Sequence of chain 3.E:
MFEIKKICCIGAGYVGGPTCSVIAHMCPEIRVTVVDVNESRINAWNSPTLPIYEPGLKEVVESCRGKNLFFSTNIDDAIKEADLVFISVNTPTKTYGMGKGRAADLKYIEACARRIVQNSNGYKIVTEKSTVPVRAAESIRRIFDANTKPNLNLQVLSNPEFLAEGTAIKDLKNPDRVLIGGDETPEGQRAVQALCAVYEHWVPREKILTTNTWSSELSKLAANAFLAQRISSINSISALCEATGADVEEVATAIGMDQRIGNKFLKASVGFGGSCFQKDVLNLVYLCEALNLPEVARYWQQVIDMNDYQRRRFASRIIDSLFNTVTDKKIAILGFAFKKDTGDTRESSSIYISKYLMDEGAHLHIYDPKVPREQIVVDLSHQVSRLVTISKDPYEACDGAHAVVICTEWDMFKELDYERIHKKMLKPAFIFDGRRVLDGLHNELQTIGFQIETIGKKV

This small molecule binds to this protein.
Small molecule (SMILES): O=C(O)[C@H]1O[C@H](O[P](=O)(O)O[P](=O)(O)OC[C@H]2O[C@@H](n3ccc(=O)[nH]c3=O)[C@H](O)[C@@H]2O)[C@H](O)[C@@H](O)[C@@H]1O

Sequence of chain 3.F:
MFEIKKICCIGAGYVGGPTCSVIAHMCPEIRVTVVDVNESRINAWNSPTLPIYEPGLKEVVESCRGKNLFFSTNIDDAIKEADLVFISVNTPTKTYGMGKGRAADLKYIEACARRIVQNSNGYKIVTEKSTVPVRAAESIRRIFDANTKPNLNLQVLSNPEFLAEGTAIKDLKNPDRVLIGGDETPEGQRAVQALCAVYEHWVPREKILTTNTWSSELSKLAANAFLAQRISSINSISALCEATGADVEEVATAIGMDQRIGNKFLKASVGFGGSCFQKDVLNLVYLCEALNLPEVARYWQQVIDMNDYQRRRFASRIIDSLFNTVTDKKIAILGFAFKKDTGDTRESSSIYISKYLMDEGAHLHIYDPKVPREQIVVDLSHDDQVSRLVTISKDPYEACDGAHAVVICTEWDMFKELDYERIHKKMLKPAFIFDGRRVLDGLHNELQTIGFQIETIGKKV

Binding-site contacts:
Ligand atom C6' contacts residue CYS277 of chain 3.E at 3.2 Å (hydrophobic).
Ligand atom O4D contacts residue ILE232 of chain 3.E at 3.4 Å.
Ligand atom C6' contacts residue GLU162 of chain 3.E at 3.3 Å.
Ligand atom O2B contacts residue GLU166 of chain 3.E at 3.1 Å (salt-bridge).
Ligand atom C6' contacts residue LYS221 of chain 3.E at 3.5 Å.
Ligand atom C3D contacts residue PHE339 of chain 3.E at 3.5 Å (hydrophobic).
Ligand atom O4 contacts residue PHE266 of chain 3.E at 3.4 Å.
Ligand atom O1A contacts residue LYS340 of chain 3.E at 3.6 Å (salt-bridge).
Ligand atom O2 contacts residue SER270 of chain 3.E at 2.8 Å (h-bond).
Ligand atom O3A contacts residue LYS340 of chain 3.E at 3.0 Å (salt-bridge).
Ligand atom O'P contacts residue GLU162 of chain 3.E at 3.5 Å (salt-bridge).
Ligand atom C4D contacts residue GLY274 of chain 3.E at 3.3 Å.
Ligand atom C4' contacts residue LEU164 of chain 3.E at 3.4 Å (hydrophobic).
Ligand atom O'P contacts residue LYS221 of chain 3.E at 3.1 Å (salt-bridge).
Ligand atom O4' contacts residue LYS221 of chain 3.E at 2.8 Å (salt-bridge).
Ligand atom C1' contacts residue PHE278 of chain 3.E at 3.4 Å (hydrophobic).
Ligand atom C5' contacts residue LEU164 of chain 3.E at 3.3 Å (hydrophobic).
Ligand atom O'Q contacts residue GLU162 of chain 3.E at 2.5 Å (salt-bridge).
Ligand atom O4 contacts residue LYS268 of chain 3.E at 3.1 Å (salt-bridge).
Ligand atom O3D contacts residue PHE273 of chain 3.E at 3.4 Å.
Ligand atom O4' contacts residue PHE163 of chain 3.E at 3.2 Å.
Ligand atom C6 contacts residue ILE232 of chain 3.E at 3.5 Å (hydrophobic).
Ligand atom N1 contacts residue ILE232 of chain 3.E at 3.5 Å.
Ligand atom O'P contacts residue ASN225 of chain 3.E at 2.7 Å (h-bond).
Ligand atom N3 contacts residue LYS268 of chain 3.E at 2.9 Å (salt-bridge).
Ligand atom O'P contacts residue CYS277 of chain 3.E at 3.3 Å.
Ligand atom C4' contacts residue LYS221 of chain 3.E at 3.4 Å.
Ligand atom O3D contacts residue GLY274 of chain 3.E at 2.6 Å (h-bond).
Ligand atom O5' contacts residue CYS277 of chain 3.E at 3.4 Å.
Ligand atom O2' contacts residue ARG261 of chain 3.F at 2.9 Å (salt-bridge).
Ligand atom O3D contacts residue PHE339 of chain 3.E at 3.0 Å (h-bond).
Ligand atom O'Q contacts residue LEU164 of chain 3.E at 3.5 Å (h-bond).
Ligand atom O2D contacts residue ARG443 of chain 3.E at 3.1 Å (salt-bridge).
Ligand atom O2A contacts residue PHE278 of chain 3.E at 3.2 Å.
Ligand atom O2A contacts residue PHE266 of chain 3.E at 3.5 Å.
Ligand atom O4' contacts residue LEU164 of chain 3.E at 2.8 Å (h-bond).
Ligand atom O4D contacts residue PHE273 of chain 3.E at 3.3 Å.
Ligand atom O3' contacts residue ARG261 of chain 3.F at 3.1 Å (salt-bridge).
Ligand atom O2D contacts residue PHE339 of chain 3.E at 3.4 Å (h-bond).
Ligand atom O'Q contacts residue CYS277 of chain 3.E at 3.3 Å (h-bond).